Sequence of chain 1.H:
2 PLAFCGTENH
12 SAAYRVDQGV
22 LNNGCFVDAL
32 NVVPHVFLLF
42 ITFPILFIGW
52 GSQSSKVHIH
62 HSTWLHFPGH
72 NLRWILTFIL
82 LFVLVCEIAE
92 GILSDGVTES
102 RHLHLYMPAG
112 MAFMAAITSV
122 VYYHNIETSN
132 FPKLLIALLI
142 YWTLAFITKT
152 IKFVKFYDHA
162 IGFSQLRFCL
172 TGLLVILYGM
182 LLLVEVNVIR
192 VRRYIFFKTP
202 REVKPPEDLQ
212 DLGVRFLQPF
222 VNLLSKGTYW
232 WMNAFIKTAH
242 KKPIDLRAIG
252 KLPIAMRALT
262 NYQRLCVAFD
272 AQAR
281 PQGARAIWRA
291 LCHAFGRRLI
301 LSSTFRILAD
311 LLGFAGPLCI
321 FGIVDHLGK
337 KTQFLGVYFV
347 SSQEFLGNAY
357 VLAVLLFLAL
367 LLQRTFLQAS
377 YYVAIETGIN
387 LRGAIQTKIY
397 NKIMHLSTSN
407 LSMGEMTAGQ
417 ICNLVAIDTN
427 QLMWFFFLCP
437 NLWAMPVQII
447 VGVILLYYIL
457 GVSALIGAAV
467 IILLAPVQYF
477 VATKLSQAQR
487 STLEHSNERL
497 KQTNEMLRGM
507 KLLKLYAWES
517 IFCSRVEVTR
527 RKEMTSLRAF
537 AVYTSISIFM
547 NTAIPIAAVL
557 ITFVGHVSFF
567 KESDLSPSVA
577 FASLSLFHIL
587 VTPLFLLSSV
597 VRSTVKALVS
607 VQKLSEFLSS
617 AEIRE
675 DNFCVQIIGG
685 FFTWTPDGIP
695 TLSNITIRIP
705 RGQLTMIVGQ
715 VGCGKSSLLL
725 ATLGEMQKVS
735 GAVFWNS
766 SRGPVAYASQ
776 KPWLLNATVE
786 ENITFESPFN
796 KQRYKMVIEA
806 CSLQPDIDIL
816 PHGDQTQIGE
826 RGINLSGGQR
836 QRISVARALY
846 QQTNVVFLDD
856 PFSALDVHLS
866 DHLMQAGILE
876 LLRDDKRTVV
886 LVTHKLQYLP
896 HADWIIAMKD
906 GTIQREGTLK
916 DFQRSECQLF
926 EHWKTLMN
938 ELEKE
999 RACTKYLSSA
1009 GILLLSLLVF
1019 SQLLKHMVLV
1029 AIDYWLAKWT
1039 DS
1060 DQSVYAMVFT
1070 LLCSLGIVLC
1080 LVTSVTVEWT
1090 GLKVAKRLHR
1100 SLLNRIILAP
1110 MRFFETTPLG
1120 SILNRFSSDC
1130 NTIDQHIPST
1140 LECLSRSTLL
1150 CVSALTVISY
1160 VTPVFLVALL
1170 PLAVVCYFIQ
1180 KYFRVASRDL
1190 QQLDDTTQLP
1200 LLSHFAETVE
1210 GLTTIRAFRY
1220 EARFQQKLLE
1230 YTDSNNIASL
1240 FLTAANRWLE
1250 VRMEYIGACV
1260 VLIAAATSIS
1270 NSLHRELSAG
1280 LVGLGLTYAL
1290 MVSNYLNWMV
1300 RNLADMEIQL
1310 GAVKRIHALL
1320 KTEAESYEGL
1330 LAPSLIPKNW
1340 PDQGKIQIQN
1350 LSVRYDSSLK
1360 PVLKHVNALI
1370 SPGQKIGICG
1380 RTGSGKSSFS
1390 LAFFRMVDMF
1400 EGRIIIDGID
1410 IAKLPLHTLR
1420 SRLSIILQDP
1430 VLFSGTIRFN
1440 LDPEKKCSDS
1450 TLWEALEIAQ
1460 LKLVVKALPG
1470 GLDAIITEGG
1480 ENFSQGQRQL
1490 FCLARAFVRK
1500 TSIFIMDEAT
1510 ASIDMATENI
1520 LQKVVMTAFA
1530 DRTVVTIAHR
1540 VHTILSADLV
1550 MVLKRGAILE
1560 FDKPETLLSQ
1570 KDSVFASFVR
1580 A

Binding-site contacts:
Ligand atom N06 contacts residue TYR1287 of chain 1.H at 4.0 Å.
Ligand atom C12 contacts residue HIS584 of chain 1.H at 3.6 Å.
Ligand atom O04 contacts residue HIS584 of chain 1.H at 4.0 Å.
Ligand atom C10 contacts residue ASP1031 of chain 1.H at 4.2 Å.
Ligand atom S03 contacts residue ILE552 of chain 1.H at 3.8 Å.
Ligand atom S03 contacts residue PRO551 of chain 1.H at 3.8 Å.
Ligand atom N07 contacts residue LEU580 of chain 1.H at 3.8 Å.
Ligand atom C14 contacts residue ASP1031 of chain 1.H at 3.5 Å.
Ligand atom C16 contacts residue ASP1031 of chain 1.H at 3.7 Å.
Ligand atom CL1 contacts residue ILE552 of chain 1.H at 3.4 Å.
Ligand atom C17 contacts residue ILE552 of chain 1.H at 4.0 Å (hydrophobic).
Ligand atom C10 contacts residue TYR1287 of chain 1.H at 4.0 Å (hydrophobic).
Ligand atom C10 contacts residue THR1286 of chain 1.H at 3.5 Å.
Ligand atom N08 contacts residue HIS584 of chain 1.H at 3.4 Å (h-bond).
Ligand atom CL1 contacts residue VAL555 of chain 1.H at 3.6 Å.
Ligand atom C09 contacts residue ASP1031 of chain 1.H at 3.9 Å.
Ligand atom C09 contacts residue HIS584 of chain 1.H at 4.1 Å.
Ligand atom C11 contacts residue THR1286 of chain 1.H at 3.7 Å.
Ligand atom C09 contacts residue MET1290 of chain 1.H at 4.1 Å (hydrophobic).
Ligand atom C17 contacts residue VAL555 of chain 1.H at 3.7 Å (hydrophobic).
Ligand atom C10 contacts residue MET1290 of chain 1.H at 3.6 Å (hydrophobic).
Ligand atom CL1 contacts residue ILE1030 of chain 1.H at 4.2 Å.
Ligand atom S03 contacts residue VAL555 of chain 1.H at 3.9 Å.
Ligand atom C16 contacts residue ILE1030 of chain 1.H at 3.5 Å (hydrophobic).
Ligand atom S02 contacts residue HIS584 of chain 1.H at 4.1 Å.
Ligand atom C13 contacts residue LEU580 of chain 1.H at 4.1 Å (hydrophobic).
Ligand atom C11 contacts residue HIS584 of chain 1.H at 4.0 Å.
Ligand atom C13 contacts residue ASP1031 of chain 1.H at 3.3 Å.
Ligand atom O04 contacts residue LEU580 of chain 1.H at 4.1 Å.
Ligand atom N07 contacts residue ASP1031 of chain 1.H at 2.6 Å (salt-bridge).
Ligand atom C14 contacts residue LEU580 of chain 1.H at 3.7 Å (hydrophobic).
Ligand atom O05 contacts residue HIS584 of chain 1.H at 4.0 Å.
Ligand atom C11 contacts residue MET1290 of chain 1.H at 3.8 Å (hydrophobic).
Ligand atom C12 contacts residue MET1290 of chain 1.H at 3.7 Å (hydrophobic).
Ligand atom CL1 contacts residue CYS1072 of chain 1.H at 3.5 Å.
Ligand atom C15 contacts residue LEU580 of chain 1.H at 4.0 Å (hydrophobic).
Ligand atom N06 contacts residue ASP1031 of chain 1.H at 2.7 Å (salt-bridge).
Ligand atom C12 contacts residue LEU1149 of chain 1.H at 4.1 Å (hydrophobic).
Ligand atom C16 contacts residue VAL555 of chain 1.H at 4.2 Å (hydrophobic).
Ligand atom C16 contacts residue LEU580 of chain 1.H at 4.2 Å (hydrophobic).

This protein binds this small molecule.
Small molecule (SMILES): CC1(NC2=NS(=O)(=O)c3sc(Cl)cc3N2)CC1